Binding-site contacts:
Ligand atom O5 contacts residue ASP185 of chain 2.A at 4.3 Å.
Ligand atom C1 contacts residue MET180 of chain 2.A at 3.6 Å (hydrophobic).
Ligand atom C1 contacts residue PHE264 of chain 2.A at 4.0 Å (hydrophobic).
Ligand atom O3 contacts residue ARG258 of chain 2.A at 2.7 Å (salt-bridge).
Ligand atom C2 contacts residue HIS183 of chain 2.A at 4.0 Å.
Ligand atom O2 contacts residue ILE305 of chain 2.A at 3.7 Å.
Ligand atom O1 contacts residue VAL262 of chain 2.A at 4.0 Å.
Ligand atom C4 contacts residue VAL245 of chain 2.A at 3.8 Å (hydrophobic).
Ligand atom C4 contacts residue ILE192 of chain 2.A at 4.0 Å (hydrophobic).
Ligand atom C5 contacts residue SER260 of chain 2.A at 3.6 Å.
Ligand atom O3 contacts residue SER260 of chain 2.A at 3.8 Å.
Ligand atom O1 contacts residue MET180 of chain 2.A at 3.6 Å.
Ligand atom O5 contacts residue HIS243 of chain 2.A at 3.1 Å (h-bond).
Ligand atom O2 contacts residue MET180 of chain 2.A at 3.9 Å.
Ligand atom O1 contacts residue FE1 of chain 2.B at 4.2 Å.
Ligand atom C1 contacts residue FE1 of chain 2.B at 3.0 Å.
Ligand atom O3 contacts residue LEU204 of chain 2.A at 3.9 Å.
Ligand atom C3 contacts residue VAL262 of chain 2.A at 4.1 Å (hydrophobic).
Ligand atom C4 contacts residue LEU204 of chain 2.A at 4.0 Å (hydrophobic).
Ligand atom C2 contacts residue MET180 of chain 2.A at 3.5 Å (hydrophobic).
Ligand atom O4 contacts residue ARG258 of chain 2.A at 2.9 Å (salt-bridge).
Ligand atom O5 contacts residue FE1 of chain 2.B at 2.2 Å.
Ligand atom O2 contacts residue HIS183 of chain 2.A at 3.2 Å (h-bond).
Ligand atom C1 contacts residue HIS183 of chain 2.A at 3.9 Å.
Ligand atom O4 contacts residue SER260 of chain 2.A at 2.8 Å (h-bond).
Ligand atom C1 contacts residue VAL262 of chain 2.A at 4.2 Å (hydrophobic).
Ligand atom O3 contacts residue ILE192 of chain 2.A at 4.0 Å.
Ligand atom O4 contacts residue VAL262 of chain 2.A at 4.3 Å.
Ligand atom O2 contacts residue FE1 of chain 2.B at 2.1 Å.
Ligand atom C3 contacts residue MET180 of chain 2.A at 3.6 Å (hydrophobic).
Ligand atom C5 contacts residue VAL245 of chain 2.A at 3.9 Å (hydrophobic).
Ligand atom O1 contacts residue PHE264 of chain 2.A at 3.9 Å.
Ligand atom O2 contacts residue ASP185 of chain 2.A at 3.2 Å (salt-bridge).
Ligand atom O5 contacts residue HIS183 of chain 2.A at 3.3 Å (h-bond).
Ligand atom O2 contacts residue HIS243 of chain 2.A at 4.2 Å.
Ligand atom O5 contacts residue MET180 of chain 2.A at 4.0 Å.
Ligand atom C2 contacts residue FE1 of chain 2.B at 3.0 Å.
Ligand atom O2 contacts residue PHE264 of chain 2.A at 3.7 Å.
Ligand atom O4 contacts residue VAL245 of chain 2.A at 4.1 Å.
Ligand atom C5 contacts residue ARG258 of chain 2.A at 3.5 Å.

Sequence of chain 2.A:
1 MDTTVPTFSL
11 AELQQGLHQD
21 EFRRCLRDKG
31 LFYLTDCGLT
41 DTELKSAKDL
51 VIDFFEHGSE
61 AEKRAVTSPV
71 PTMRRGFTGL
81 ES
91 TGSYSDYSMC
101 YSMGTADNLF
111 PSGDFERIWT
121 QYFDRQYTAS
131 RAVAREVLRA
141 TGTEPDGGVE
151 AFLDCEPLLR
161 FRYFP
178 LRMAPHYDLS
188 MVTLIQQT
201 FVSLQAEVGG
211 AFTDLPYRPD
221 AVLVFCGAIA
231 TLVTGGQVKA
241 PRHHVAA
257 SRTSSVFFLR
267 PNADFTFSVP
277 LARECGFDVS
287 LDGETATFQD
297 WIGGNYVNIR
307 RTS

The protein below binds the small molecule below.
Small molecule (SMILES): O=C(O)CCC(=O)C(=O)O